Binding-site contacts:
Ligand atom C2 contacts residue ASN89 of chain 1.C at 2.4 Å.
Ligand atom O5 contacts residue ASN89 of chain 1.C at 2.4 Å (h-bond).
Ligand atom C1 contacts residue ASN89 of chain 1.C at 1.4 Å.
Ligand atom C4 contacts residue ASN89 of chain 1.C at 4.2 Å.
Ligand atom N2 contacts residue ASN89 of chain 1.C at 2.9 Å (h-bond).
Ligand atom C8 contacts residue TYR217 of chain 1.C at 3.8 Å (hydrophobic).
Ligand atom C5 contacts residue HIS92 of chain 1.C at 4.2 Å.
Ligand atom C7 contacts residue SER91 of chain 1.C at 4.3 Å.
Ligand atom O5 contacts residue LYS88 of chain 1.C at 4.1 Å.
Ligand atom C3 contacts residue ASN89 of chain 1.C at 3.8 Å.
Ligand atom N2 contacts residue SER91 of chain 1.C at 3.8 Å.
Ligand atom C8 contacts residue SER91 of chain 1.C at 3.7 Å.
Ligand atom C5 contacts residue ASN89 of chain 1.C at 3.7 Å.
Ligand atom C5 contacts residue LYS88 of chain 1.C at 4.4 Å.
Ligand atom O7 contacts residue ASN89 of chain 1.C at 4.2 Å.
Ligand atom C7 contacts residue ASN89 of chain 1.C at 3.8 Å.
Ligand atom C1 contacts residue HIS92 of chain 1.C at 4.1 Å.
Ligand atom C6 contacts residue LYS88 of chain 1.C at 3.8 Å.

Sequence of chain 1.C:
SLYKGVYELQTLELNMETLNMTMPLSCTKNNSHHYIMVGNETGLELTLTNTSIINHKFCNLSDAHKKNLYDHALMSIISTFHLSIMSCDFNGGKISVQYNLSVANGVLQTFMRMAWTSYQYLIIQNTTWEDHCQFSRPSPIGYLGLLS

The protein below binds the small molecule below.
Small molecule (SMILES): CC(=O)N[C@@H]1[C@@H](O)[C@H](O)[C@@H](CO)O[C@H]1O